Sequence of chain 2.A:
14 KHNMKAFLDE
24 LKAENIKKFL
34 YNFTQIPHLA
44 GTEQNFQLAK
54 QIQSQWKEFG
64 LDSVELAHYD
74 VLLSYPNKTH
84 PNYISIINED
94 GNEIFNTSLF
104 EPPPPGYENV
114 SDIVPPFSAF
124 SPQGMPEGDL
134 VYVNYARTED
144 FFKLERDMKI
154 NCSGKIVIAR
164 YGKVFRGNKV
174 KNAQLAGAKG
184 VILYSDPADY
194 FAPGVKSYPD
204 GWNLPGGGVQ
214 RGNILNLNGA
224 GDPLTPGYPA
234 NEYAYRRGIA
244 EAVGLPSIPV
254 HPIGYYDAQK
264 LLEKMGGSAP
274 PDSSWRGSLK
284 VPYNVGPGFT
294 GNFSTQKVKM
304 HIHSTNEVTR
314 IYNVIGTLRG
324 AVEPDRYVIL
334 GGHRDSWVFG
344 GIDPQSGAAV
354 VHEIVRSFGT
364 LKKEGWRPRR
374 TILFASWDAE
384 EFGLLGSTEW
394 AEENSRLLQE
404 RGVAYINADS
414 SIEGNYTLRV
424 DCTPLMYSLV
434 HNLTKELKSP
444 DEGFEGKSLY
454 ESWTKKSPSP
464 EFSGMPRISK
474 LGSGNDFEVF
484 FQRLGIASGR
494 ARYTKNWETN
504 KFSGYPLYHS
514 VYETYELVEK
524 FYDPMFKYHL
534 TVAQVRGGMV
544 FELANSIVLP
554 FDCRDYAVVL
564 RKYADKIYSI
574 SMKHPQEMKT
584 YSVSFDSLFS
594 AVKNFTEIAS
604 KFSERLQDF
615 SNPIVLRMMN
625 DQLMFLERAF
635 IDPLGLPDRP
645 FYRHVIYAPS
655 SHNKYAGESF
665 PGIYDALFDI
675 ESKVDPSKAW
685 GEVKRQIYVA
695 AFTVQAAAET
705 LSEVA

Sequence of chain 1.A:
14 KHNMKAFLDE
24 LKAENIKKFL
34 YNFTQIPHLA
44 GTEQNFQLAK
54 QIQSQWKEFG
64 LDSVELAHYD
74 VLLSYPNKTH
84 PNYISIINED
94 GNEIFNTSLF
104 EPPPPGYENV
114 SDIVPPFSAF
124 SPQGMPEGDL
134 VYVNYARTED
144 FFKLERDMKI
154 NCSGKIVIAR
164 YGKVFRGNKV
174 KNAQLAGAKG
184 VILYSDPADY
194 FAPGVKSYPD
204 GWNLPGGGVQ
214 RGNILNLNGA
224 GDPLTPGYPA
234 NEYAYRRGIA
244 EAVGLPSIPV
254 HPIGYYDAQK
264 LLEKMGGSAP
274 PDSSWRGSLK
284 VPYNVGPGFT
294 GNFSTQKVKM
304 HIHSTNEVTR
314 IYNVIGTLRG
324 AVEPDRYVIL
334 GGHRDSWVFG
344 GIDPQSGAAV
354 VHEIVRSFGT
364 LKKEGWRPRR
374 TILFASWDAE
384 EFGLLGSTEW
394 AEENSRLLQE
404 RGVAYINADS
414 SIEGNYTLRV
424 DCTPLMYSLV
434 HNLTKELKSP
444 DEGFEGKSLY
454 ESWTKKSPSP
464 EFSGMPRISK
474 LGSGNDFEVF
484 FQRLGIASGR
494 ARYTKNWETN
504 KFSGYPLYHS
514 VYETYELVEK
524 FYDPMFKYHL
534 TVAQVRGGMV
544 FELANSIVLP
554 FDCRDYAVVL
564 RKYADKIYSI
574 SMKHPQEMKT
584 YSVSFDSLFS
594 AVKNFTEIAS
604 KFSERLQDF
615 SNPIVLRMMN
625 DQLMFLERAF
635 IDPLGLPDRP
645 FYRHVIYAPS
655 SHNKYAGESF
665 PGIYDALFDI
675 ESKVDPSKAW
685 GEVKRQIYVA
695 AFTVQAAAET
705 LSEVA

This small molecule binds to this protein.
Small molecule (SMILES): CC(=O)N[C@H]1[C@H](O[C@H]2[C@H](O)[C@@H](NC(C)=O)CO[C@@H]2CO)O[C@H](CO)[C@@H](O[C@@H]2O[C@H](CO)[C@@H](O)[C@H](O[C@H]3O[C@H](CO)[C@@H](O)[C@H](O)[C@@H]3O)[C@@H]2O)[C@@H]1O

Binding-site contacts:
Ligand atom C3 contacts residue ARG313 of chain 2.A at 3.7 Å.
Ligand atom O5 contacts residue ASN597 of chain 1.A at 2.2 Å (h-bond).
Ligand atom O2 contacts residue HIS71 of chain 2.A at 2.9 Å (h-bond).
Ligand atom C5 contacts residue GLU235 of chain 2.A at 3.9 Å.
Ligand atom O2 contacts residue ARG313 of chain 2.A at 3.3 Å (salt-bridge).
Ligand atom O2 contacts residue GLU235 of chain 2.A at 2.8 Å (salt-bridge).
Ligand atom C2 contacts residue GLU235 of chain 2.A at 3.4 Å.
Ligand atom N2 contacts residue GLN699 of chain 1.A at 3.5 Å (h-bond).
Ligand atom C8 contacts residue SER593 of chain 1.A at 3.8 Å.
Ligand atom O3 contacts residue GLU235 of chain 2.A at 3.6 Å.
Ligand atom C2 contacts residue GLN699 of chain 1.A at 3.7 Å.
Ligand atom C3 contacts residue ASN597 of chain 1.A at 3.8 Å.
Ligand atom C8 contacts residue ALA594 of chain 1.A at 3.8 Å (hydrophobic).
Ligand atom C7 contacts residue SER593 of chain 1.A at 3.8 Å.
Ligand atom C1 contacts residue ASN597 of chain 1.A at 1.4 Å.
Ligand atom C3 contacts residue ARG313 of chain 2.A at 3.9 Å.
Ligand atom N2 contacts residue SER593 of chain 1.A at 2.9 Å (h-bond).
Ligand atom C8 contacts residue TYR236 of chain 2.A at 3.6 Å (hydrophobic).
Ligand atom O3 contacts residue ARG313 of chain 2.A at 3.0 Å (salt-bridge).
Ligand atom C2 contacts residue ARG313 of chain 2.A at 3.9 Å.
Ligand atom O5 contacts residue HIS71 of chain 2.A at 3.5 Å.
Ligand atom C1 contacts residue ARG313 of chain 2.A at 4.0 Å.
Ligand atom C3 contacts residue GLU235 of chain 2.A at 4.0 Å.
Ligand atom C4 contacts residue GLU235 of chain 2.A at 3.6 Å.
Ligand atom O4 contacts residue GLU235 of chain 2.A at 2.6 Å (salt-bridge).
Ligand atom C7 contacts residue ASN597 of chain 1.A at 3.8 Å.
Ligand atom C3 contacts residue SER593 of chain 1.A at 4.0 Å.
Ligand atom C7 contacts residue GLN699 of chain 1.A at 3.4 Å.
Ligand atom C6 contacts residue HIS71 of chain 2.A at 3.9 Å.
Ligand atom C8 contacts residue SER590 of chain 1.A at 3.5 Å.
Ligand atom C5 contacts residue ASN597 of chain 1.A at 3.6 Å.
Ligand atom C1 contacts residue SER593 of chain 1.A at 3.6 Å.
Ligand atom C1 contacts residue GLN699 of chain 1.A at 3.8 Å.
Ligand atom C6 contacts residue GLU235 of chain 2.A at 3.8 Å.
Ligand atom O4 contacts residue ARG313 of chain 2.A at 3.8 Å.
Ligand atom N2 contacts residue ASN597 of chain 1.A at 2.9 Å (h-bond).
Ligand atom C4 contacts residue ARG313 of chain 2.A at 3.5 Å.
Ligand atom C2 contacts residue ASN597 of chain 1.A at 2.4 Å.
Ligand atom O7 contacts residue GLN699 of chain 1.A at 3.3 Å.
Ligand atom C2 contacts residue SER593 of chain 1.A at 3.6 Å.